Binding-site contacts:
Ligand atom N6 contacts residue LEU134 of chain 1.A at 3.3 Å.
Ligand atom N6 contacts residue LEU132 of chain 1.A at 3.8 Å.
Ligand atom O2G contacts residue GLY162 of chain 1.A at 3.4 Å (h-bond).
Ligand atom O1G contacts residue LYS165 of chain 1.A at 4.4 Å.
Ligand atom C6 contacts residue VAL133 of chain 1.A at 3.4 Å (hydrophobic).
Ligand atom O1B contacts residue GLY164 of chain 1.A at 3.6 Å.
Ligand atom O2G contacts residue ILE163 of chain 1.A at 3.7 Å.
Ligand atom C5' contacts residue GLY162 of chain 1.A at 4.5 Å.
Ligand atom C2 contacts residue VAL133 of chain 1.A at 4.2 Å (hydrophobic).
Ligand atom C6 contacts residue LEU134 of chain 1.A at 4.5 Å (hydrophobic).
Ligand atom C5' contacts residue GLY164 of chain 1.A at 3.7 Å.
Ligand atom O2B contacts residue GLY162 of chain 1.A at 3.3 Å.
Ligand atom O2B contacts residue ILE163 of chain 1.A at 4.0 Å.
Ligand atom N1 contacts residue LEU132 of chain 1.A at 3.3 Å.
Ligand atom N3 contacts residue LEU132 of chain 1.A at 4.2 Å.
Ligand atom O1G contacts residue LYS166 of chain 1.A at 3.7 Å.
Ligand atom C6 contacts residue LEU132 of chain 1.A at 3.9 Å (hydrophobic).
Ligand atom N1 contacts residue VAL133 of chain 1.A at 3.0 Å (h-bond).
Ligand atom O2G contacts residue LYS165 of chain 1.A at 3.7 Å.
Ligand atom O1B contacts residue LYS166 of chain 1.A at 4.0 Å.
Ligand atom C8 contacts residue ILE163 of chain 1.A at 4.4 Å (hydrophobic).
Ligand atom O3G contacts residue GLY162 of chain 1.A at 4.2 Å.
Ligand atom C5 contacts residue LEU132 of chain 1.A at 4.5 Å (hydrophobic).
Ligand atom O1B contacts residue LYS165 of chain 1.A at 4.1 Å.
Ligand atom N6 contacts residue VAL133 of chain 1.A at 3.0 Å (h-bond).
Ligand atom C2 contacts residue LEU132 of chain 1.A at 3.6 Å (hydrophobic).
Ligand atom O2A contacts residue PHE167 of chain 1.A at 4.0 Å.
Ligand atom PG contacts residue GLY162 of chain 1.A at 4.3 Å.
Ligand atom O2A contacts residue GLY164 of chain 1.A at 3.6 Å.
Ligand atom O5' contacts residue ARG340 of chain 1.A at 4.5 Å.
Ligand atom PB contacts residue GLY164 of chain 1.A at 4.2 Å.
Ligand atom O2G contacts residue GLY164 of chain 1.A at 3.4 Å (h-bond).
Ligand atom O2B contacts residue GLY164 of chain 1.A at 3.2 Å (h-bond).

A protein and the small-molecule ligand that binds it are described below.
Small molecule (SMILES): Nc1ncnc2c1ncn2[C@@H]1O[C@H](CO[P](=O)(O)O[P](=O)(O)NP(=O)(O)O)[C@@H](O)[C@H]1O

Sequence of chain 1.A:
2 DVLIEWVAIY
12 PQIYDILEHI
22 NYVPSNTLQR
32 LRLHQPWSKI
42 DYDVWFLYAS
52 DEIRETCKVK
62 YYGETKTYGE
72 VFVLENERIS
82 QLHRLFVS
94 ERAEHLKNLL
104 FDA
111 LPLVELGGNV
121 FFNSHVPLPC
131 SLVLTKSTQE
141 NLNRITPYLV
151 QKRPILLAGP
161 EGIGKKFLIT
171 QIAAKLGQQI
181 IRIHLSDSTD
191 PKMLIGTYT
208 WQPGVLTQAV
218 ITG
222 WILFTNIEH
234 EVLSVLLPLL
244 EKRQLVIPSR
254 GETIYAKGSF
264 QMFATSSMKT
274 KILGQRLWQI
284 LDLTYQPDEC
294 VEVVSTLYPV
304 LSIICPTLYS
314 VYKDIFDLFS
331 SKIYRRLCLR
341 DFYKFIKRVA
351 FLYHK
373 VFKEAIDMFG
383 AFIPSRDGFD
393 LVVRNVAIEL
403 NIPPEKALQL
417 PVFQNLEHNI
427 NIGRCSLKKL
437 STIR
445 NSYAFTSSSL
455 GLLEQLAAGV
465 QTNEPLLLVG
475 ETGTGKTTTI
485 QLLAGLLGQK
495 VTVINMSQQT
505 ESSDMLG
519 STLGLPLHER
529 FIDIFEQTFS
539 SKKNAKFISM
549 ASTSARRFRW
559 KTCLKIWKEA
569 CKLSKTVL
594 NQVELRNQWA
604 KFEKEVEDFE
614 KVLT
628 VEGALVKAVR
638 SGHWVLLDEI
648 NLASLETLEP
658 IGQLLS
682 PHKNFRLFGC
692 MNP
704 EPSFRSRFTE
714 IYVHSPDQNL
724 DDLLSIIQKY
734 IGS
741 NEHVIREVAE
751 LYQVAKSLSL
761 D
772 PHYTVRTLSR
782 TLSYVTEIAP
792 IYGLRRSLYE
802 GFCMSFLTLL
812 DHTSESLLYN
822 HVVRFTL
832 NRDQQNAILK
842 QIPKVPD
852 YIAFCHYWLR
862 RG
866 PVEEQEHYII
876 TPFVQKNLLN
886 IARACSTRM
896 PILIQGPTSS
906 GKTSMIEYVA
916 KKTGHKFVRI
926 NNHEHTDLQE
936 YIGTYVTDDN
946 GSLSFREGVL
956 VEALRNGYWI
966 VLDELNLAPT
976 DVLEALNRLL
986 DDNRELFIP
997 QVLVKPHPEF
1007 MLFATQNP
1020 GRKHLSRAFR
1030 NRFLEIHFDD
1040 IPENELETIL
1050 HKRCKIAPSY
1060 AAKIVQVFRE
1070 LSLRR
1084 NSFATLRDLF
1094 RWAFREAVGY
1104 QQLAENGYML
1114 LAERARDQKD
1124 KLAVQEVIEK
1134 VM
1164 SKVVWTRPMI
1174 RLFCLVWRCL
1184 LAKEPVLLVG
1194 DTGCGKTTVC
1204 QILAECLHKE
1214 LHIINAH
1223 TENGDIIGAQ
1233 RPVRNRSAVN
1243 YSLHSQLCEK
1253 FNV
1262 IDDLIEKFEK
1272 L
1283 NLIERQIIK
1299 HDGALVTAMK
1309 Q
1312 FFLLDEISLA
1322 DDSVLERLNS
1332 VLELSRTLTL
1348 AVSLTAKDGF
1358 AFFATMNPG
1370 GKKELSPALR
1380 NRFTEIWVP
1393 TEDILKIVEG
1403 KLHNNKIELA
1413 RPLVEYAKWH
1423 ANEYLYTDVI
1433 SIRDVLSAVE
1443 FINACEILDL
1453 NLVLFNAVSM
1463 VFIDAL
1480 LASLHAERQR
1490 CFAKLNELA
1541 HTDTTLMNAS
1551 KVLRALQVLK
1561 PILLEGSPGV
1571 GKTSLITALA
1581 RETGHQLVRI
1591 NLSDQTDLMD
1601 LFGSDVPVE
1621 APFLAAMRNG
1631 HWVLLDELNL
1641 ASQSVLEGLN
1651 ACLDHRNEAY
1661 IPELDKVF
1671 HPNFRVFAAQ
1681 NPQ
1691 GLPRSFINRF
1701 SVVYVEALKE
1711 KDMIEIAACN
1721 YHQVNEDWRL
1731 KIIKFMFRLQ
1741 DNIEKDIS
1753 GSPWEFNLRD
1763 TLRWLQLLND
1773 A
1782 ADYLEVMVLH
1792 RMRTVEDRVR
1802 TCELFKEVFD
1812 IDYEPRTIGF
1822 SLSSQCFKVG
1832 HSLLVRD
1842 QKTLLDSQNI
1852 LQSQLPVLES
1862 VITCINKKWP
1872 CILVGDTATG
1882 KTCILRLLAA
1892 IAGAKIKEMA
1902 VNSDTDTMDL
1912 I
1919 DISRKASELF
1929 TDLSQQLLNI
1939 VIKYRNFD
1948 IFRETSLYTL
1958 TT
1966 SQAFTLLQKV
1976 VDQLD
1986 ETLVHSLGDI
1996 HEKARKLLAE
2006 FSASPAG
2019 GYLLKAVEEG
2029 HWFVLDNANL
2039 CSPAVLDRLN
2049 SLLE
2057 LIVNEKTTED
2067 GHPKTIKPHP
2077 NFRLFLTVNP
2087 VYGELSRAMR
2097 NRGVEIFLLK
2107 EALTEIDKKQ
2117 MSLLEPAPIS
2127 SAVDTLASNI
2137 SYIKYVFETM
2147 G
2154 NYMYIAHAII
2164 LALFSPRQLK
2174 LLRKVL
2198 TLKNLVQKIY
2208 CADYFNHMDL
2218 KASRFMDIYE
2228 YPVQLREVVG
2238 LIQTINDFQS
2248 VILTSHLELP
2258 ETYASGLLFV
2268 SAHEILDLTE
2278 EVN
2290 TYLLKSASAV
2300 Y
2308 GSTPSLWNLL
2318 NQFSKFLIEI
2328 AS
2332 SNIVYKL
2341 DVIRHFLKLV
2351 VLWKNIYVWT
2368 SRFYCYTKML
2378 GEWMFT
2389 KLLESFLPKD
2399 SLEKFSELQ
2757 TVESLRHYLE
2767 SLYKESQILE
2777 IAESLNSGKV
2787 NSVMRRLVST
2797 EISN